Sequence of chain 1.B:
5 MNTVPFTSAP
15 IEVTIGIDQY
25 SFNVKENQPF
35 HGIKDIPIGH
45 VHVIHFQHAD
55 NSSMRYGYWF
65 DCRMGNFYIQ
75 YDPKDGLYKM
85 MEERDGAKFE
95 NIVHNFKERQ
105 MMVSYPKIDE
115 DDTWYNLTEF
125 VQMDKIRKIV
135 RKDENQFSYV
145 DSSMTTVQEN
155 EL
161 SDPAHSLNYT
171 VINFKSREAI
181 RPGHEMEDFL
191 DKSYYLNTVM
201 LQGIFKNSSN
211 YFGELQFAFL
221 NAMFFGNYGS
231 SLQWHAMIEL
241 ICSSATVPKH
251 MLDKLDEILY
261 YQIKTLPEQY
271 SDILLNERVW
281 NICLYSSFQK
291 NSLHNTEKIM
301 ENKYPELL

A protein and the small-molecule ligand that binds it are described below.
Small molecule (SMILES): COc1ccccc1CNC(N)=O

Binding-site contacts:
Ligand atom C1 contacts residue PHE26 of chain 1.B at 4.1 Å (hydrophobic).
Ligand atom C2 contacts residue VAL107 of chain 1.B at 3.9 Å (hydrophobic).
Ligand atom C6 contacts residue SER25 of chain 1.B at 4.1 Å.
Ligand atom C contacts residue PHE26 of chain 1.B at 4.2 Å (hydrophobic).
Ligand atom C1 contacts residue SER25 of chain 1.B at 4.4 Å.
Ligand atom C2 contacts residue PHE26 of chain 1.B at 3.5 Å (hydrophobic).
Ligand atom C7 contacts residue PRO110 of chain 1.B at 3.9 Å (hydrophobic).
Ligand atom C5 contacts residue PHE26 of chain 1.B at 4.1 Å (hydrophobic).
Ligand atom C contacts residue TYR109 of chain 1.B at 4.2 Å (hydrophobic).
Ligand atom C7 contacts residue TYR24 of chain 1.B at 4.5 Å (hydrophobic).
Ligand atom C4 contacts residue PHE26 of chain 1.B at 3.6 Å (hydrophobic).
Ligand atom C3 contacts residue VAL107 of chain 1.B at 3.9 Å (hydrophobic).
Ligand atom C7 contacts residue SER25 of chain 1.B at 4.2 Å.
Ligand atom N contacts residue SER25 of chain 1.B at 3.2 Å (h-bond).
Ligand atom N1 contacts residue TYR24 of chain 1.B at 3.8 Å.
Ligand atom C5 contacts residue SER25 of chain 1.B at 4.4 Å.
Ligand atom N1 contacts residue SER25 of chain 1.B at 3.6 Å (h-bond).
Ligand atom O1 contacts residue PRO110 of chain 1.B at 4.3 Å.
Ligand atom C contacts residue PRO110 of chain 1.B at 3.9 Å (hydrophobic).
Ligand atom C contacts residue ILE21 of chain 1.B at 3.7 Å (hydrophobic).
Ligand atom O1 contacts residue TYR24 of chain 1.B at 3.5 Å.
Ligand atom C3 contacts residue PHE26 of chain 1.B at 3.3 Å (hydrophobic).
Ligand atom C2 contacts residue SER108 of chain 1.B at 4.5 Å.
Ligand atom O contacts residue ILE21 of chain 1.B at 4.4 Å.
Ligand atom N contacts residue TYR24 of chain 1.B at 4.0 Å.
Ligand atom O contacts residue PRO110 of chain 1.B at 3.8 Å.
Ligand atom C8 contacts residue TYR24 of chain 1.B at 3.8 Å (hydrophobic).
Ligand atom C8 contacts residue SER25 of chain 1.B at 3.9 Å.
Ligand atom C6 contacts residue PHE26 of chain 1.B at 4.3 Å (hydrophobic).
Ligand atom O contacts residue SER108 of chain 1.B at 3.9 Å.
Ligand atom O contacts residue TYR24 of chain 1.B at 3.9 Å.
Ligand atom C contacts residue SER108 of chain 1.B at 3.3 Å.
Ligand atom C1 contacts residue SER108 of chain 1.B at 4.3 Å.
Ligand atom C contacts residue TYR24 of chain 1.B at 4.5 Å (hydrophobic).
Ligand atom O contacts residue PHE26 of chain 1.B at 4.3 Å.